This protein binds this small molecule.
Small molecule (SMILES): Cc1cc(CCCOc2c(C)cc(-c3coc(C)n3)cc2C)on1

Sequence of chain 26.A:
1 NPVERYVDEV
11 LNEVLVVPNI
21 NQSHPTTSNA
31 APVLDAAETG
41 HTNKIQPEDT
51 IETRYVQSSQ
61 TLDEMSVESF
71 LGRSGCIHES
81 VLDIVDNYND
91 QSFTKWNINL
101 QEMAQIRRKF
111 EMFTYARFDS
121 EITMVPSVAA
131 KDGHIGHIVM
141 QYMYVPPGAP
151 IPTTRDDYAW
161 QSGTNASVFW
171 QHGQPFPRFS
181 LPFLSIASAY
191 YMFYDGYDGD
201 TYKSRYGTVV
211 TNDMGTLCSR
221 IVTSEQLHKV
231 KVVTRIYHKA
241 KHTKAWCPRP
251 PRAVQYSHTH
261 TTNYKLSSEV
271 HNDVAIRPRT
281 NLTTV

Sequence of chain 26.C:
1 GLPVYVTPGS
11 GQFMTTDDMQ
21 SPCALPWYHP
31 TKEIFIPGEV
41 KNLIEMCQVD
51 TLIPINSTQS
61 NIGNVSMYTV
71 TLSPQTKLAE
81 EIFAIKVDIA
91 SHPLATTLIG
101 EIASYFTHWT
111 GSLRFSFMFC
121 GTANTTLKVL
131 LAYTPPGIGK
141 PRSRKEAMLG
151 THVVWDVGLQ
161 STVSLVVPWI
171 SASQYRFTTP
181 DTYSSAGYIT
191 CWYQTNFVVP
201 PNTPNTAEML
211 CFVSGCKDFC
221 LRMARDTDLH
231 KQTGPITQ

Binding-site contacts:
Ligand atom O5A contacts residue TYR144 of chain 26.A at 3.1 Å.
Ligand atom C5 contacts residue MET214 of chain 26.A at 3.6 Å (hydrophobic).
Ligand atom C2B contacts residue ILE122 of chain 26.A at 3.9 Å (hydrophobic).
Ligand atom C5B contacts residue LEU181 of chain 26.A at 3.3 Å (hydrophobic).
Ligand atom C4A contacts residue TYR144 of chain 26.A at 3.8 Å (hydrophobic).
Ligand atom CM4 contacts residue PHE179 of chain 26.A at 3.9 Å (hydrophobic).
Ligand atom O5A contacts residue PHE179 of chain 26.A at 3.7 Å.
Ligand atom C6B contacts residue ILE98 of chain 26.A at 3.6 Å (hydrophobic).
Ligand atom CM3 contacts residue TYR190 of chain 26.A at 3.9 Å (hydrophobic).
Ligand atom N3A contacts residue LEU217 of chain 26.A at 3.4 Å.
Ligand atom O1B contacts residue ILE98 of chain 26.A at 2.9 Å.
Ligand atom C4A contacts residue PHE179 of chain 26.A at 3.3 Å (hydrophobic).
Ligand atom N3A contacts residue PHE179 of chain 26.A at 3.0 Å.
Ligand atom N2 contacts residue MET214 of chain 26.A at 3.8 Å.
Ligand atom O1 contacts residue MET214 of chain 26.A at 3.2 Å.
Ligand atom CM4 contacts residue VAL168 of chain 26.A at 3.5 Å (hydrophobic).
Ligand atom C2C contacts residue ILE98 of chain 26.A at 4.0 Å (hydrophobic).
Ligand atom N2 contacts residue LEU100 of chain 26.A at 3.8 Å.
Ligand atom CM6 contacts residue TYR144 of chain 26.A at 3.7 Å (hydrophobic).
Ligand atom C2B contacts residue ILE98 of chain 26.A at 3.9 Å (hydrophobic).
Ligand atom CM6 contacts residue LEU181 of chain 26.A at 3.7 Å (hydrophobic).
Ligand atom C1B contacts residue ILE98 of chain 26.A at 3.6 Å (hydrophobic).
Ligand atom CM2 contacts residue ILE236 of chain 26.A at 4.0 Å (hydrophobic).
Ligand atom C1C contacts residue MET214 of chain 26.A at 3.7 Å (hydrophobic).
Ligand atom C4B contacts residue LEU181 of chain 26.A at 3.8 Å (hydrophobic).
Ligand atom CM6 contacts residue LEU184 of chain 26.A at 3.4 Å (hydrophobic).
Ligand atom CM4 contacts residue TYR142 of chain 26.A at 3.1 Å (hydrophobic).
Ligand atom C4 contacts residue TYR190 of chain 26.A at 3.8 Å (hydrophobic).
Ligand atom C4B contacts residue PHE179 of chain 26.A at 3.9 Å (hydrophobic).
Ligand atom C2A contacts residue TYR144 of chain 26.A at 3.7 Å (hydrophobic).
Ligand atom C6B contacts residue LEU181 of chain 26.A at 3.3 Å (hydrophobic).
Ligand atom C1A contacts residue PHE179 of chain 26.A at 3.5 Å (hydrophobic).
Ligand atom CM2 contacts residue ILE122 of chain 26.A at 3.7 Å (hydrophobic).
Ligand atom C1B contacts residue LEU181 of chain 26.A at 3.8 Å (hydrophobic).
Ligand atom O1 contacts residue LEU100 of chain 26.A at 4.0 Å.
Ligand atom C3 contacts residue LEU100 of chain 26.A at 3.9 Å (hydrophobic).
Ligand atom O5A contacts residue ALA166 of chain 26.A at 3.9 Å.
Ligand atom C5B contacts residue TYR144 of chain 26.A at 3.6 Å (hydrophobic).
Ligand atom C1A contacts residue TYR144 of chain 26.A at 3.1 Å (hydrophobic).
Ligand atom C2A contacts residue PHE179 of chain 26.A at 3.3 Å (hydrophobic).